Binding-site contacts:
Ligand atom NAE contacts residue HIS444 of chain 1.B at 4.3 Å.
Ligand atom CAG contacts residue TYR447 of chain 1.B at 3.2 Å (hydrophobic).
Ligand atom OAA contacts residue TYR447 of chain 1.B at 3.2 Å.
Ligand atom CAJ contacts residue LEU412 of chain 1.B at 4.4 Å (hydrophobic).
Ligand atom OAA contacts residue LEU442 of chain 1.B at 4.3 Å.
Ligand atom CAH contacts residue TYR447 of chain 1.B at 3.8 Å (hydrophobic).
Ligand atom OAC contacts residue LEU442 of chain 1.B at 3.3 Å (h-bond).
Ligand atom CAG contacts residue HIS444 of chain 1.B at 3.9 Å.
Ligand atom NAF contacts residue LEU442 of chain 1.B at 3.0 Å (h-bond).
Ligand atom NAE contacts residue TYR447 of chain 1.B at 3.3 Å.
Ligand atom OAC contacts residue LYS441 of chain 1.B at 3.8 Å.
Ligand atom NAF contacts residue TYR447 of chain 1.B at 3.6 Å.
Ligand atom OAB contacts residue LEU412 of chain 1.B at 4.1 Å.
Ligand atom OAD contacts residue LEU412 of chain 1.B at 3.4 Å.
Ligand atom OAA contacts residue HIS444 of chain 1.B at 2.9 Å (h-bond).
Ligand atom CAJ contacts residue TYR447 of chain 1.B at 4.1 Å (hydrophobic).
Ligand atom OAC contacts residue MET439 of chain 1.B at 4.5 Å.
Ligand atom CAI contacts residue LEU442 of chain 1.B at 3.7 Å (hydrophobic).
Ligand atom CAI contacts residue TYR447 of chain 1.B at 4.0 Å (hydrophobic).
Ligand atom OAB contacts residue TYR447 of chain 1.B at 3.9 Å.
Ligand atom CAG contacts residue LEU442 of chain 1.B at 4.1 Å (hydrophobic).
Ligand atom OAB contacts residue THR468 of chain 1.B at 3.9 Å.

The small molecule below binds the protein below.
Small molecule (SMILES): O=C1NC(=O)C(=O)C(=O)N1

Sequence of chain 1.B:
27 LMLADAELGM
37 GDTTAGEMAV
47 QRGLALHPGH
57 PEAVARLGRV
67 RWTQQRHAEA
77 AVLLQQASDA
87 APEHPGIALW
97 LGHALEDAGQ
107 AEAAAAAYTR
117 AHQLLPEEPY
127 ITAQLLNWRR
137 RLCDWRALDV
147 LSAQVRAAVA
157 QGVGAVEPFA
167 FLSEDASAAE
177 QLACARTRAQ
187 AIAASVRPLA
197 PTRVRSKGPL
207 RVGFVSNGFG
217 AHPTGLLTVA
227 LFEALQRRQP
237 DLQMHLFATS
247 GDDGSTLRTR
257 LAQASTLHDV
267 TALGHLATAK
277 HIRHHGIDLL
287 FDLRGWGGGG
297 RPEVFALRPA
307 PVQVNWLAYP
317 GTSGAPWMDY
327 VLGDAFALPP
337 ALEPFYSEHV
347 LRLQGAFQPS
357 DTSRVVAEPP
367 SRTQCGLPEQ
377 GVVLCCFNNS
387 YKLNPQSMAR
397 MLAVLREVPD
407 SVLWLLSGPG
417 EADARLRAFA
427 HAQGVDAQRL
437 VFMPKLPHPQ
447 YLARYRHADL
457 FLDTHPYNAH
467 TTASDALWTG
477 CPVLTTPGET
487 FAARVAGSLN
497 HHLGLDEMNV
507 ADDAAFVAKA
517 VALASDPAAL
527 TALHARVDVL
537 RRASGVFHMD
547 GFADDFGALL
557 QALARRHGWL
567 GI